Binding-site contacts:
Ligand atom C05 contacts residue VAL134 of chain 1.A at 4.3 Å (hydrophobic).
Ligand atom C05 contacts residue ALA122 of chain 1.A at 4.5 Å (hydrophobic).
Ligand atom N06 contacts residue ALA122 of chain 1.A at 4.1 Å.
Ligand atom N06 contacts residue LEU144 of chain 1.A at 3.5 Å.
Ligand atom N04 contacts residue PHE176 of chain 1.A at 3.7 Å.
Ligand atom C03 contacts residue VAL134 of chain 1.A at 3.4 Å (hydrophobic).
Ligand atom N04 contacts residue VAL134 of chain 1.A at 3.5 Å.
Ligand atom N06 contacts residue PHE176 of chain 1.A at 4.3 Å.
Ligand atom C05 contacts residue LEU141 of chain 1.A at 3.9 Å (hydrophobic).
Ligand atom C05 contacts residue LEU144 of chain 1.A at 3.4 Å (hydrophobic).
Ligand atom C03 contacts residue VAL126 of chain 1.A at 4.3 Å (hydrophobic).
Ligand atom C02 contacts residue VAL134 of chain 1.A at 4.3 Å (hydrophobic).
Ligand atom N04 contacts residue LEU141 of chain 1.A at 4.5 Å.
Ligand atom C05 contacts residue PHE176 of chain 1.A at 3.5 Å (hydrophobic).
Ligand atom N04 contacts residue HIS125 of chain 1.A at 2.9 Å (h-bond).
Ligand atom BR01 contacts residue ALA122 of chain 1.A at 3.8 Å.
Ligand atom N04 contacts residue ALA122 of chain 1.A at 3.9 Å.
Ligand atom N06 contacts residue LEU141 of chain 1.A at 3.5 Å.
Ligand atom C05 contacts residue HIS125 of chain 1.A at 3.7 Å.
Ligand atom C02 contacts residue VAL110 of chain 1.A at 4.4 Å (hydrophobic).
Ligand atom C03 contacts residue HIS125 of chain 1.A at 3.9 Å.
Ligand atom C03 contacts residue ALA122 of chain 1.A at 3.5 Å (hydrophobic).
Ligand atom C02 contacts residue ALA122 of chain 1.A at 3.5 Å (hydrophobic).
Ligand atom C02 contacts residue LEU141 of chain 1.A at 3.9 Å (hydrophobic).
Ligand atom BR01 contacts residue TYR111 of chain 1.A at 3.8 Å.
Ligand atom N06 contacts residue VAL110 of chain 1.A at 3.9 Å.
Ligand atom BR01 contacts residue VAL110 of chain 1.A at 4.0 Å.
Ligand atom BR01 contacts residue LEU107 of chain 1.A at 3.5 Å.

Sequence of chain 1.A:
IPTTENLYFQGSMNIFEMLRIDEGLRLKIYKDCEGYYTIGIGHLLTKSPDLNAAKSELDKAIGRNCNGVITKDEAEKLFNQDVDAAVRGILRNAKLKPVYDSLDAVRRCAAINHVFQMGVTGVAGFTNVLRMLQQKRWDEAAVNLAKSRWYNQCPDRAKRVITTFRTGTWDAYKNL

The small molecule below binds the protein below.
Small molecule (SMILES): Brc1c[nH]cn1